Binding-site contacts:
Ligand atom C8 contacts residue TYR23 of chain 45.E at 3.3 Å (hydrophobic).
Ligand atom C2 contacts residue ASN78 of chain 45.E at 2.7 Å.
Ligand atom C1 contacts residue ASN78 of chain 45.E at 1.4 Å.
Ligand atom C4 contacts residue ASN78 of chain 45.E at 4.2 Å.
Ligand atom C5 contacts residue VAL68 of chain 45.E at 4.4 Å (hydrophobic).
Ligand atom O5 contacts residue ALA69 of chain 45.E at 3.5 Å.
Ligand atom O6 contacts residue VAL68 of chain 45.E at 3.8 Å.
Ligand atom C7 contacts residue TYR23 of chain 45.E at 4.0 Å (hydrophobic).
Ligand atom C3 contacts residue ASN78 of chain 45.E at 4.0 Å.
Ligand atom C1 contacts residue SER80 of chain 45.E at 3.8 Å.
Ligand atom C6 contacts residue VAL68 of chain 45.E at 3.1 Å (hydrophobic).
Ligand atom C6 contacts residue ALA69 of chain 45.E at 4.1 Å (hydrophobic).
Ligand atom C5 contacts residue ALA69 of chain 45.E at 4.4 Å (hydrophobic).
Ligand atom O7 contacts residue ASN78 of chain 45.E at 4.0 Å.
Ligand atom O7 contacts residue TYR23 of chain 45.E at 4.2 Å.
Ligand atom O5 contacts residue SER80 of chain 45.E at 4.1 Å.
Ligand atom C1 contacts residue ALA69 of chain 45.E at 4.3 Å (hydrophobic).
Ligand atom C6 contacts residue ASN78 of chain 45.E at 4.5 Å.
Ligand atom O5 contacts residue ASN78 of chain 45.E at 2.2 Å (h-bond).
Ligand atom N2 contacts residue ASN78 of chain 45.E at 3.2 Å (h-bond).
Ligand atom O6 contacts residue ALA69 of chain 45.E at 4.0 Å.
Ligand atom C7 contacts residue ASN78 of chain 45.E at 3.9 Å.
Ligand atom C5 contacts residue SER80 of chain 45.E at 4.0 Å.
Ligand atom C5 contacts residue ASN78 of chain 45.E at 3.5 Å.

The small molecule below binds the protein below.
Small molecule (SMILES): CC(=O)N[C@H]1[C@H](O[C@H]2[C@H](O)[C@@H](NC(C)=O)CO[C@@H]2CO)O[C@H](CO)[C@@H](O[C@@H]2O[C@H](CO)[C@@H](O)[C@H](O)[C@@H]2O)[C@@H]1O

Sequence of chain 45.E:
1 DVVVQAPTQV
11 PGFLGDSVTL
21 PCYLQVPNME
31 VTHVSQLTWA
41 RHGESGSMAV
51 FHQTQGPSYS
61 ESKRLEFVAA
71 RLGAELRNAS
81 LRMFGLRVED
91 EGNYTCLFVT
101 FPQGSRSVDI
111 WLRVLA